This protein binds this small molecule.
Small molecule (SMILES): N[C@@H](Cn1cc(I)c(=O)[nH]c1=O)C(=O)O

Binding-site contacts:
Ligand atom C9 contacts residue ARG96 of chain 1.C at 3.3 Å.
Ligand atom C5 contacts residue GLU193 of chain 1.C at 3.3 Å.
Ligand atom I5 contacts residue MET196 of chain 1.C at 3.8 Å.
Ligand atom C9 contacts residue THR91 of chain 1.C at 3.5 Å.
Ligand atom O92 contacts residue ARG96 of chain 1.C at 2.8 Å (salt-bridge).
Ligand atom O91 contacts residue LEU90 of chain 1.C at 3.5 Å.
Ligand atom N8 contacts residue GLU193 of chain 1.C at 2.9 Å (salt-bridge).
Ligand atom O91 contacts residue ARG96 of chain 1.C at 2.8 Å (salt-bridge).
Ligand atom N1 contacts residue GLU193 of chain 1.C at 3.6 Å (salt-bridge).
Ligand atom C2 contacts residue GLU193 of chain 1.C at 3.8 Å.
Ligand atom C8 contacts residue GLU193 of chain 1.C at 3.5 Å.
Ligand atom O92 contacts residue GLY141 of chain 1.C at 3.2 Å.
Ligand atom C2 contacts residue THR143 of chain 1.C at 3.3 Å.
Ligand atom N1 contacts residue LEU138 of chain 1.C at 3.5 Å.
Ligand atom C8 contacts residue THR91 of chain 1.C at 3.4 Å.
Ligand atom O4 contacts residue LEU192 of chain 1.C at 3.2 Å.
Ligand atom C4 contacts residue THR143 of chain 1.C at 3.8 Å.
Ligand atom C9 contacts residue TYR61 of chain 1.C at 3.7 Å (hydrophobic).
Ligand atom C6 contacts residue GLU193 of chain 1.C at 3.2 Å.
Ligand atom O92 contacts residue TYR61 of chain 1.C at 3.5 Å.
Ligand atom N8 contacts residue TYR220 of chain 1.C at 3.8 Å.
Ligand atom O91 contacts residue PRO89 of chain 1.C at 3.7 Å.
Ligand atom O91 contacts residue TYR61 of chain 1.C at 3.6 Å.
Ligand atom C4 contacts residue GLU193 of chain 1.C at 3.5 Å.
Ligand atom O4 contacts residue GLU193 of chain 1.C at 2.9 Å (salt-bridge).
Ligand atom C7 contacts residue TYR61 of chain 1.C at 3.4 Å (hydrophobic).
Ligand atom C2 contacts residue LEU138 of chain 1.C at 3.7 Å (hydrophobic).
Ligand atom O92 contacts residue SER142 of chain 1.C at 3.0 Å (h-bond).
Ligand atom N3 contacts residue GLU193 of chain 1.C at 3.7 Å.
Ligand atom N8 contacts residue PRO89 of chain 1.C at 2.8 Å (h-bond).
Ligand atom O2 contacts residue SER142 of chain 1.C at 3.2 Å (h-bond).
Ligand atom C6 contacts residue LEU138 of chain 1.C at 3.6 Å (hydrophobic).
Ligand atom O91 contacts residue THR91 of chain 1.C at 2.8 Å (h-bond).
Ligand atom N8 contacts residue THR91 of chain 1.C at 2.9 Å (h-bond).
Ligand atom O2 contacts residue THR143 of chain 1.C at 3.1 Å (h-bond).
Ligand atom C9 contacts residue SER142 of chain 1.C at 3.7 Å.
Ligand atom I5 contacts residue THR174 of chain 1.C at 3.7 Å.
Ligand atom O2 contacts residue GLY141 of chain 1.C at 3.4 Å.
Ligand atom N3 contacts residue THR143 of chain 1.C at 2.8 Å (h-bond).
Ligand atom C8 contacts residue SER142 of chain 1.C at 3.4 Å.

Sequence of chain 1.C:
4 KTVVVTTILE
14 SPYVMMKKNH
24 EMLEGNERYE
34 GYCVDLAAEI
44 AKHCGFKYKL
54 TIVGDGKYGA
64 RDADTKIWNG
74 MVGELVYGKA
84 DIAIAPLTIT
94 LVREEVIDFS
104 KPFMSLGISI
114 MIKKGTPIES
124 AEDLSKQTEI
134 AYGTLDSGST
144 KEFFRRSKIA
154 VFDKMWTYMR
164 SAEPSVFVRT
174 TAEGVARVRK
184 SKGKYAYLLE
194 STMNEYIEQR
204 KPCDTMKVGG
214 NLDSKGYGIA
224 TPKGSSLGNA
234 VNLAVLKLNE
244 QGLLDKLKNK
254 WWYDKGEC